Binding-site contacts:
Ligand atom O2 contacts residue ASP83 of chain 1.A at 3.5 Å.
Ligand atom P2 contacts residue ARG35 of chain 1.A at 3.5 Å.
Ligand atom C5M contacts residue TYR113 of chain 1.A at 3.8 Å (hydrophobic).
Ligand atom O2P contacts residue LYS84 of chain 1.A at 3.7 Å.
Ligand atom O5P contacts residue ARG87 of chain 1.A at 2.8 Å (salt-bridge).
Ligand atom P2 contacts residue CA1 of chain 1.B at 3.9 Å.
Ligand atom O3' contacts residue LYS84 of chain 1.A at 3.2 Å (salt-bridge).
Ligand atom O2P contacts residue TYR85 of chain 1.A at 2.7 Å (h-bond).
Ligand atom C3' contacts residue TYR113 of chain 1.A at 3.9 Å (hydrophobic).
Ligand atom C5' contacts residue TYR113 of chain 1.A at 3.3 Å (hydrophobic).
Ligand atom C2 contacts residue TYR115 of chain 1.A at 3.8 Å (hydrophobic).
Ligand atom C5M contacts residue ARG35 of chain 1.A at 3.7 Å.
Ligand atom C5 contacts residue LEU89 of chain 1.A at 3.9 Å (hydrophobic).
Ligand atom C4 contacts residue LEU89 of chain 1.A at 3.6 Å (hydrophobic).
Ligand atom P1 contacts residue TYR85 of chain 1.A at 3.7 Å.
Ligand atom O3' contacts residue TYR85 of chain 1.A at 4.0 Å.
Ligand atom O4P contacts residue ASP21 of chain 1.A at 4.0 Å.
Ligand atom C2' contacts residue TYR113 of chain 1.A at 3.6 Å (hydrophobic).
Ligand atom O4' contacts residue ARG87 of chain 1.A at 3.0 Å (salt-bridge).
Ligand atom C5M contacts residue LEU36 of chain 1.A at 3.8 Å (hydrophobic).
Ligand atom O5' contacts residue ARG87 of chain 1.A at 3.1 Å (salt-bridge).
Ligand atom O1P contacts residue LYS84 of chain 1.A at 2.7 Å (salt-bridge).
Ligand atom O4 contacts residue TYR115 of chain 1.A at 4.0 Å.
Ligand atom C5' contacts residue ARG87 of chain 1.A at 4.0 Å.
Ligand atom O5P contacts residue ARG35 of chain 1.A at 3.1 Å (salt-bridge).
Ligand atom C4' contacts residue ARG87 of chain 1.A at 3.8 Å.
Ligand atom O4P contacts residue ARG35 of chain 1.A at 2.9 Å (salt-bridge).
Ligand atom N3 contacts residue TYR115 of chain 1.A at 3.5 Å.
Ligand atom C4 contacts residue TYR115 of chain 1.A at 4.0 Å (hydrophobic).
Ligand atom O4P contacts residue CA1 of chain 1.B at 2.7 Å.
Ligand atom O4P contacts residue ASP40 of chain 1.A at 3.2 Å (salt-bridge).
Ligand atom P1 contacts residue LYS84 of chain 1.A at 3.3 Å.
Ligand atom O1P contacts residue TYR85 of chain 1.A at 3.9 Å.
Ligand atom O4 contacts residue LEU89 of chain 1.A at 3.5 Å.
Ligand atom C2 contacts residue ASP83 of chain 1.A at 3.6 Å.
Ligand atom C5 contacts residue TYR113 of chain 1.A at 3.9 Å (hydrophobic).
Ligand atom P2 contacts residue ARG87 of chain 1.A at 4.0 Å.
Ligand atom O5' contacts residue ARG35 of chain 1.A at 3.6 Å (salt-bridge).
Ligand atom O4 contacts residue LEU37 of chain 1.A at 4.0 Å.
Ligand atom N3 contacts residue LEU89 of chain 1.A at 3.9 Å.

Sequence of chain 1.A:
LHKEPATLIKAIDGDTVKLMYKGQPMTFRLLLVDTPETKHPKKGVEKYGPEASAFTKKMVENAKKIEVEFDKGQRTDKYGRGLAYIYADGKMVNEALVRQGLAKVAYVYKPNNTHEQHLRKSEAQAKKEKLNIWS

A small-molecule ligand and the protein it binds are described below.
Small molecule (SMILES): Cc1cn([C@H]2C[C@H](OP(=O)(O)O)[C@@H](COP(=O)(O)O)O2)c(=O)[nH]c1=O